The protein below binds the small molecule below.
Small molecule (SMILES): CC(=O)N[C@@H]1[C@@H](O)[C@H](O)[C@@H](CO)O[C@H]1O

Sequence of chain 1.A:
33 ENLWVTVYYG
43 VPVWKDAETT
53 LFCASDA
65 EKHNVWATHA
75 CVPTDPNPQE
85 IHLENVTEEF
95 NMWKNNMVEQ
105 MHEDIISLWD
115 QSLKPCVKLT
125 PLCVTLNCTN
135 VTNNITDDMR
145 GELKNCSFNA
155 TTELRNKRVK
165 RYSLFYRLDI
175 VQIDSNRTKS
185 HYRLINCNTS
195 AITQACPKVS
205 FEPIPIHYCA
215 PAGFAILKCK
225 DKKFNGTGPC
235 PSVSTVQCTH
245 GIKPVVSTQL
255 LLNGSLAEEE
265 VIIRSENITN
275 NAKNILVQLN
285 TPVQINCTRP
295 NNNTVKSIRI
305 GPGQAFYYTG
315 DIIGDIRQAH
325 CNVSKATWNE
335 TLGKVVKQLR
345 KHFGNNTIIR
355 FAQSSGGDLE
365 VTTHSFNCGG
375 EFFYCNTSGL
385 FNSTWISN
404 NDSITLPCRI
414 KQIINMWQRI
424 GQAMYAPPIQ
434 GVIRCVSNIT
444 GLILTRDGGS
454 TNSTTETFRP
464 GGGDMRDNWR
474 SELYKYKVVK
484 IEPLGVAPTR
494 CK

Binding-site contacts:
Ligand atom C2 contacts residue ASN349 of chain 1.A at 2.5 Å.
Ligand atom O5 contacts residue ASN349 of chain 1.A at 2.5 Å (h-bond).
Ligand atom C5 contacts residue ASN349 of chain 1.A at 3.8 Å.
Ligand atom C8 contacts residue GLY348 of chain 1.A at 4.0 Å.
Ligand atom C7 contacts residue ASN349 of chain 1.A at 3.2 Å.
Ligand atom C8 contacts residue ARG344 of chain 1.A at 3.0 Å.
Ligand atom C8 contacts residue ASN349 of chain 1.A at 4.0 Å.
Ligand atom O7 contacts residue ASN349 of chain 1.A at 3.2 Å (h-bond).
Ligand atom C1 contacts residue ASN349 of chain 1.A at 1.5 Å.
Ligand atom C8 contacts residue LYS345 of chain 1.A at 3.7 Å.
Ligand atom C3 contacts residue ASN349 of chain 1.A at 3.9 Å.
Ligand atom C4 contacts residue ASN349 of chain 1.A at 4.4 Å.
Ligand atom C7 contacts residue ARG344 of chain 1.A at 4.5 Å.
Ligand atom N2 contacts residue ASN349 of chain 1.A at 2.9 Å (h-bond).